The small molecule below binds the protein below.
Small molecule (SMILES): O=C(O)C(=O)Cc1ccccc1

Sequence of chain 1.A:
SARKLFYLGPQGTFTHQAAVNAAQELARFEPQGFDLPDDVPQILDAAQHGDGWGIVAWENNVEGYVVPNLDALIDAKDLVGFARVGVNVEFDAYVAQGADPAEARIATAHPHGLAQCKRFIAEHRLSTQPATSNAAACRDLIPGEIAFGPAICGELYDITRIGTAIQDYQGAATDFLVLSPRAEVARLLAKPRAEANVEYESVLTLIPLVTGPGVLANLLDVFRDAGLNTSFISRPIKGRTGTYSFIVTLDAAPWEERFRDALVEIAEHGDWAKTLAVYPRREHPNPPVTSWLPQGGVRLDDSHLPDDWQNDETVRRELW

Sequence of chain 2.A:
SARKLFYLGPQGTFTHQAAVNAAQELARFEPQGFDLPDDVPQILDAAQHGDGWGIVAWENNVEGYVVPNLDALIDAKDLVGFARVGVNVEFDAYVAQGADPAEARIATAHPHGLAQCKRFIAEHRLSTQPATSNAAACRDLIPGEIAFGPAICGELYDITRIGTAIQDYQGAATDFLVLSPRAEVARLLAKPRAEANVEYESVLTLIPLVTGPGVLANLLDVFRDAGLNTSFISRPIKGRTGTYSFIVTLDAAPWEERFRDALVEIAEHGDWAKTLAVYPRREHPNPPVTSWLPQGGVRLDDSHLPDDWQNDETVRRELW

Binding-site contacts:
Ligand atom C4' contacts residue THR237 of chain 2.A at 3.8 Å.
Ligand atom O2 contacts residue GLY218 of chain 1.A at 3.7 Å.
Ligand atom C3' contacts residue SER238 of chain 2.A at 3.9 Å.
Ligand atom C2 contacts residue ASN235 of chain 2.A at 3.7 Å.
Ligand atom O1 contacts residue VAL221 of chain 1.A at 3.2 Å (h-bond).
Ligand atom C1' contacts residue PHE253 of chain 1.A at 3.6 Å (hydrophobic).
Ligand atom C2' contacts residue PHE253 of chain 1.A at 3.8 Å (hydrophobic).
Ligand atom C1' contacts residue MSE236 of chain 2.A at 3.6 Å.
Ligand atom O3 contacts residue MSE236 of chain 2.A at 2.8 Å (h-bond).
Ligand atom C4' contacts residue PHE239 of chain 2.A at 4.0 Å (hydrophobic).
Ligand atom C4' contacts residue SER241 of chain 1.A at 3.9 Å.
Ligand atom C1 contacts residue GLY218 of chain 1.A at 3.2 Å.
Ligand atom C2 contacts residue MSE236 of chain 2.A at 3.5 Å.
Ligand atom O1 contacts residue GLY220 of chain 1.A at 3.7 Å.
Ligand atom C6' contacts residue PHE253 of chain 1.A at 3.8 Å (hydrophobic).
Ligand atom O2 contacts residue MSE236 of chain 2.A at 2.9 Å (h-bond).
Ligand atom O2 contacts residue ASN235 of chain 2.A at 3.5 Å (h-bond).
Ligand atom C2' contacts residue TYR251 of chain 1.A at 3.6 Å (hydrophobic).
Ligand atom C5' contacts residue LEU222 of chain 1.A at 3.8 Å (hydrophobic).
Ligand atom C4' contacts residue PHE253 of chain 1.A at 4.0 Å (hydrophobic).
Ligand atom C6' contacts residue MSE236 of chain 2.A at 3.8 Å.
Ligand atom C4' contacts residue SER238 of chain 2.A at 3.6 Å.
Ligand atom C5' contacts residue MSE236 of chain 2.A at 3.6 Å.
Ligand atom O3 contacts residue GLY218 of chain 1.A at 3.4 Å (h-bond).
Ligand atom C3 contacts residue PHE253 of chain 1.A at 3.8 Å (hydrophobic).
Ligand atom C1 contacts residue MSE236 of chain 2.A at 4.0 Å.
Ligand atom C3' contacts residue MSE236 of chain 2.A at 3.7 Å.
Ligand atom C3' contacts residue THR237 of chain 2.A at 3.5 Å.
Ligand atom C6' contacts residue LEU222 of chain 1.A at 3.8 Å (hydrophobic).
Ligand atom C2' contacts residue MSE236 of chain 2.A at 3.4 Å.
Ligand atom O3 contacts residue ASN235 of chain 2.A at 2.9 Å (h-bond).
Ligand atom O2 contacts residue PRO219 of chain 1.A at 4.0 Å.
Ligand atom C2 contacts residue GLY218 of chain 1.A at 3.2 Å.
Ligand atom O1 contacts residue MSE236 of chain 2.A at 3.9 Å.
Ligand atom C3' contacts residue PHE253 of chain 1.A at 3.9 Å (hydrophobic).
Ligand atom C5' contacts residue PHE253 of chain 1.A at 3.9 Å (hydrophobic).
Ligand atom C1 contacts residue ASN235 of chain 2.A at 3.9 Å.
Ligand atom C3' contacts residue TYR251 of chain 1.A at 3.5 Å (hydrophobic).
Ligand atom O1 contacts residue GLY218 of chain 1.A at 3.6 Å (h-bond).
Ligand atom O1 contacts residue LEU222 of chain 1.A at 3.0 Å (h-bond).